Sequence of chain 1.A:
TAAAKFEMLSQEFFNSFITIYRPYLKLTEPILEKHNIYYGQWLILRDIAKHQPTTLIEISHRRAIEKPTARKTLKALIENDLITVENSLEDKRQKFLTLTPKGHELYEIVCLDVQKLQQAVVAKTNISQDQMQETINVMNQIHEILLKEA

Binding-site contacts:
Ligand atom C3 contacts residue ARG96 of chain 1.A at 3.6 Å.
Ligand atom C3 contacts residue LEU81 of chain 1.A at 4.3 Å (hydrophobic).
Ligand atom C3 contacts residue LYS117 of chain 1.A at 3.9 Å.
Ligand atom C4 contacts residue LEU99 of chain 1.A at 4.1 Å (hydrophobic).
Ligand atom O2 contacts residue LYS117 of chain 1.A at 3.9 Å.
Ligand atom C1 contacts residue ILE103 of chain 1.A at 3.9 Å (hydrophobic).
Ligand atom C6 contacts residue ILE103 of chain 1.A at 3.8 Å (hydrophobic).
Ligand atom O2' contacts residue LYS117 of chain 1.A at 3.6 Å (salt-bridge).
Ligand atom C6 contacts residue LYS117 of chain 1.A at 3.9 Å.
Ligand atom O2' contacts residue ILE103 of chain 1.A at 3.8 Å.
Ligand atom C1' contacts residue LYS100 of chain 1.A at 4.3 Å.
Ligand atom C1' contacts residue LYS117 of chain 1.A at 3.4 Å.
Ligand atom O1' contacts residue LYS100 of chain 1.A at 3.3 Å (salt-bridge).
Ligand atom C4 contacts residue ARG118 of chain 1.A at 4.4 Å.
Ligand atom C5 contacts residue LYS117 of chain 1.A at 3.4 Å.
Ligand atom O2 contacts residue ARG96 of chain 1.A at 3.7 Å.
Ligand atom O2' contacts residue VAL110 of chain 1.A at 4.4 Å.
Ligand atom C1' contacts residue ILE103 of chain 1.A at 3.9 Å (hydrophobic).
Ligand atom C1 contacts residue LYS117 of chain 1.A at 3.9 Å.
Ligand atom O1' contacts residue LYS117 of chain 1.A at 3.2 Å (salt-bridge).
Ligand atom C6 contacts residue VAL110 of chain 1.A at 4.3 Å (hydrophobic).
Ligand atom C4 contacts residue LEU81 of chain 1.A at 4.1 Å (hydrophobic).
Ligand atom C4 contacts residue LYS117 of chain 1.A at 3.6 Å.
Ligand atom C5 contacts residue LEU122 of chain 1.A at 4.4 Å (hydrophobic).
Ligand atom O2 contacts residue LYS100 of chain 1.A at 2.5 Å (salt-bridge).
Ligand atom C2 contacts residue LYS100 of chain 1.A at 3.9 Å.
Ligand atom C5 contacts residue ILE103 of chain 1.A at 4.5 Å (hydrophobic).
Ligand atom C2 contacts residue ARG96 of chain 1.A at 4.2 Å.
Ligand atom C2 contacts residue LYS117 of chain 1.A at 3.8 Å.

This protein binds this small molecule.
Small molecule (SMILES): O=C(O)c1ccccc1O